Sequence of chain 2.A:
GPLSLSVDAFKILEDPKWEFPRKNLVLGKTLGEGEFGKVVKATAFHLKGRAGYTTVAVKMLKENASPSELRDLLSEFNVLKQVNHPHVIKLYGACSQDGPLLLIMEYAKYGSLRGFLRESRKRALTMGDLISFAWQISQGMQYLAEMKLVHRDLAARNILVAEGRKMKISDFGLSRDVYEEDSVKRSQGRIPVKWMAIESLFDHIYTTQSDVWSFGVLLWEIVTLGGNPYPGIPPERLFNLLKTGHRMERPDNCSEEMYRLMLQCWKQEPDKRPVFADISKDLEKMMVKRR

Binding-site contacts:
Ligand atom C14 contacts residue LEU182 of chain 2.A at 3.4 Å (hydrophobic).
Ligand atom C14 contacts residue ARG179 of chain 2.A at 3.3 Å.
Ligand atom N3 contacts residue ALA108 of chain 2.A at 3.6 Å.
Ligand atom C1 contacts residue GLU76 of chain 2.A at 3.5 Å.
Ligand atom C11 contacts residue LEU31 of chain 2.A at 3.7 Å (hydrophobic).
Ligand atom C1 contacts residue SER192 of chain 2.A at 3.2 Å.
Ligand atom C19 contacts residue MET105 of chain 2.A at 3.5 Å (hydrophobic).
Ligand atom O1 contacts residue ASP193 of chain 2.A at 2.7 Å (salt-bridge).
Ligand atom C10 contacts residue LEU31 of chain 2.A at 3.7 Å (hydrophobic).
Ligand atom C2 contacts residue SER192 of chain 2.A at 3.1 Å.
Ligand atom N4 contacts residue LEU31 of chain 2.A at 3.6 Å.
Ligand atom N1 contacts residue GLU76 of chain 2.A at 2.8 Å (salt-bridge).
Ligand atom C7 contacts residue ALA108 of chain 2.A at 3.5 Å (hydrophobic).
Ligand atom C15 contacts residue ARG179 of chain 2.A at 3.2 Å.
Ligand atom O1 contacts residue GLU76 of chain 2.A at 3.4 Å (salt-bridge).
Ligand atom C16 contacts residue PHE36 of chain 2.A at 3.5 Å (hydrophobic).
Ligand atom O1 contacts residue LYS59 of chain 2.A at 2.8 Å (salt-bridge).
Ligand atom N2 contacts residue ALA108 of chain 2.A at 2.8 Å (h-bond).
Ligand atom C4 contacts residue LEU182 of chain 2.A at 3.7 Å (hydrophobic).
Ligand atom N6 contacts residue LEU182 of chain 2.A at 3.6 Å.
Ligand atom C6 contacts residue ALA57 of chain 2.A at 3.5 Å (hydrophobic).
Ligand atom C3 contacts residue SER192 of chain 2.A at 3.2 Å.
Ligand atom N2 contacts residue TYR107 of chain 2.A at 3.6 Å.
Ligand atom C18 contacts residue MET105 of chain 2.A at 3.6 Å (hydrophobic).
Ligand atom C1 contacts residue LYS59 of chain 2.A at 3.5 Å.
Ligand atom C17 contacts residue LEU182 of chain 2.A at 3.5 Å (hydrophobic).
Ligand atom C15 contacts residue ASP193 of chain 2.A at 3.2 Å.
Ligand atom C18 contacts residue LEU182 of chain 2.A at 3.5 Å (hydrophobic).
Ligand atom C8 contacts residue ALA108 of chain 2.A at 3.2 Å (hydrophobic).
Ligand atom C1 contacts residue ASP193 of chain 2.A at 3.7 Å.
Ligand atom C6 contacts residue LEU182 of chain 2.A at 3.6 Å (hydrophobic).
Ligand atom C5 contacts residue LEU182 of chain 2.A at 3.4 Å (hydrophobic).
Ligand atom N5 contacts residue ASP193 of chain 2.A at 3.3 Å (salt-bridge).
Ligand atom C13 contacts residue LEU182 of chain 2.A at 3.5 Å (hydrophobic).
Ligand atom C9 contacts residue GLY111 of chain 2.A at 3.6 Å.
Ligand atom C7 contacts residue ALA57 of chain 2.A at 3.3 Å (hydrophobic).
Ligand atom O1 contacts residue SER192 of chain 2.A at 3.1 Å (h-bond).
Ligand atom N1 contacts residue MET105 of chain 2.A at 3.3 Å.
Ligand atom C7 contacts residue GLU106 of chain 2.A at 3.3 Å.
Ligand atom C14 contacts residue SER112 of chain 2.A at 3.7 Å.

A protein and the small-molecule ligand that binds it are described below.
Small molecule (SMILES): NC(=O)c1ccc(-c2cnn3ccc(NCc4cccnc4)nc23)cc1